Binding-site contacts:
Ligand atom O4 contacts residue ALA88 of chain 2.A at 3.7 Å.
Ligand atom O5 contacts residue SER1 of chain 2.L at 2.3 Å (h-bond).
Ligand atom O7 contacts residue GLY106 of chain 2.A at 3.5 Å.
Ligand atom C3 contacts residue ASP89 of chain 2.A at 3.5 Å.
Ligand atom C6 contacts residue HIS219 of chain 2.A at 3.5 Å.
Ligand atom O4 contacts residue GLY214 of chain 2.A at 3.4 Å.
Ligand atom C7 contacts residue ASN131 of chain 2.A at 3.9 Å.
Ligand atom O3 contacts residue ASN131 of chain 2.A at 3.0 Å (h-bond).
Ligand atom C2 contacts residue SO41 of chain 2.F at 3.9 Å.
Ligand atom C3 contacts residue ASN131 of chain 2.A at 3.2 Å.
Ligand atom C3 contacts residue SER1 of chain 2.L at 3.0 Å.
Ligand atom C8 contacts residue TRP133 of chain 2.A at 3.9 Å (hydrophobic).
Ligand atom C4 contacts residue ASP89 of chain 2.A at 3.4 Å.
Ligand atom C4 contacts residue SER1 of chain 2.L at 3.4 Å.
Ligand atom C7 contacts residue GLY107 of chain 2.A at 3.6 Å.
Ligand atom O3 contacts residue GLY106 of chain 2.A at 3.6 Å.
Ligand atom C6 contacts residue PHE129 of chain 2.A at 3.9 Å (hydrophobic).
Ligand atom C1 contacts residue SO41 of chain 2.F at 4.0 Å.
Ligand atom C5 contacts residue SER1 of chain 2.L at 2.8 Å.
Ligand atom N2 contacts residue ASN131 of chain 2.A at 3.6 Å.
Ligand atom N2 contacts residue SO41 of chain 2.F at 3.3 Å (h-bond).
Ligand atom C6 contacts residue SER216 of chain 2.A at 3.8 Å.
Ligand atom O7 contacts residue GLY107 of chain 2.A at 2.9 Å (h-bond).
Ligand atom C5 contacts residue PHE129 of chain 2.A at 3.6 Å (hydrophobic).
Ligand atom O4 contacts residue ASP89 of chain 2.A at 2.5 Å (salt-bridge).
Ligand atom C3 contacts residue SO41 of chain 2.F at 3.9 Å.
Ligand atom O5 contacts residue LEU215 of chain 2.A at 3.8 Å.
Ligand atom O6 contacts residue SER216 of chain 2.A at 2.8 Å (h-bond).
Ligand atom O4 contacts residue LEU215 of chain 2.A at 3.3 Å (h-bond).
Ligand atom O6 contacts residue HIS219 of chain 2.A at 3.4 Å (h-bond).
Ligand atom C3 contacts residue PHE129 of chain 2.A at 3.6 Å (hydrophobic).
Ligand atom O7 contacts residue LEU215 of chain 2.A at 3.5 Å.
Ligand atom C2 contacts residue LEU215 of chain 2.A at 3.8 Å (hydrophobic).
Ligand atom O7 contacts residue ASP105 of chain 2.A at 3.9 Å.
Ligand atom O3 contacts residue ASP89 of chain 2.A at 2.6 Å (salt-bridge).
Ligand atom C2 contacts residue SER1 of chain 2.L at 2.4 Å.
Ligand atom C1 contacts residue SER1 of chain 2.L at 1.4 Å.
Ligand atom N2 contacts residue SER1 of chain 2.L at 2.8 Å (h-bond).
Ligand atom O3 contacts residue GLY107 of chain 2.A at 2.7 Å (h-bond).
Ligand atom C4 contacts residue PHE129 of chain 2.A at 3.5 Å (hydrophobic).

Sequence of chain 2.A:
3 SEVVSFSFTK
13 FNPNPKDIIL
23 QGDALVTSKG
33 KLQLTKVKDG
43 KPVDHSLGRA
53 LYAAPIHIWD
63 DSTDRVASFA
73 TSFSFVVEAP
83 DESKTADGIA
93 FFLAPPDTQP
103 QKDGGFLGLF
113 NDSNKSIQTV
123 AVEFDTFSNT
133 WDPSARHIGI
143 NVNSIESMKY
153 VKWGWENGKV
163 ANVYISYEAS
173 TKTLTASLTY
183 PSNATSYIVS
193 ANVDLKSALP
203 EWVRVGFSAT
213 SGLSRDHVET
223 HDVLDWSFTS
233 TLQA

The small molecule below binds the protein below.
Small molecule (SMILES): CC(=O)N[C@@H]1[C@@H](O)[C@@H](O)[C@@H](CO)O[C@@H]1O